Binding-site contacts:
Ligand atom C6 contacts residue CYS32 of chain 1.H at 3.9 Å (hydrophobic).
Ligand atom O6 contacts residue SER28 of chain 1.H at 3.8 Å.
Ligand atom O3 contacts residue ALA57 of chain 1.H at 3.1 Å (h-bond).
Ligand atom C6 contacts residue HIS55 of chain 1.H at 3.4 Å.
Ligand atom C8 contacts residue ASN271 of chain 1.A at 4.0 Å.
Ligand atom C5 contacts residue HIS55 of chain 1.H at 3.5 Å.
Ligand atom C3 contacts residue ALA30 of chain 1.H at 3.6 Å (hydrophobic).
Ligand atom C4 contacts residue CYS32 of chain 1.H at 3.8 Å (hydrophobic).
Ligand atom C2 contacts residue THR81 of chain 1.H at 3.8 Å.
Ligand atom C8 contacts residue ALA57 of chain 1.H at 2.8 Å (hydrophobic).
Ligand atom O2 contacts residue THR81 of chain 1.H at 2.8 Å (h-bond).
Ligand atom O5 contacts residue ASN271 of chain 1.A at 2.2 Å (h-bond).
Ligand atom O7 contacts residue ALA57 of chain 1.H at 4.0 Å.
Ligand atom O5 contacts residue HIS55 of chain 1.H at 3.8 Å.
Ligand atom O5 contacts residue THR81 of chain 1.H at 3.4 Å (h-bond).
Ligand atom O6 contacts residue HIS55 of chain 1.H at 3.1 Å.
Ligand atom O7 contacts residue ALA31 of chain 1.H at 3.7 Å.
Ligand atom C7 contacts residue ALA57 of chain 1.H at 2.8 Å (hydrophobic).
Ligand atom C7 contacts residue ALA30 of chain 1.H at 3.5 Å (hydrophobic).
Ligand atom C3 contacts residue ASN271 of chain 1.A at 3.5 Å.
Ligand atom C4 contacts residue THR81 of chain 1.H at 3.6 Å.
Ligand atom C5 contacts residue ASN271 of chain 1.A at 3.5 Å.
Ligand atom O3 contacts residue HIS55 of chain 1.H at 3.2 Å (h-bond).
Ligand atom C5 contacts residue THR81 of chain 1.H at 3.9 Å.
Ligand atom N2 contacts residue ALA57 of chain 1.H at 2.1 Å (h-bond).
Ligand atom O3 contacts residue CYS56 of chain 1.H at 3.5 Å.
Ligand atom C2 contacts residue ALA57 of chain 1.H at 3.1 Å (hydrophobic).
Ligand atom O4 contacts residue THR81 of chain 1.H at 4.0 Å.
Ligand atom O3 contacts residue ALA30 of chain 1.H at 3.3 Å.
Ligand atom O7 contacts residue ALA30 of chain 1.H at 2.5 Å (h-bond).
Ligand atom C8 contacts residue SER58 of chain 1.H at 3.9 Å.
Ligand atom C5 contacts residue SER28 of chain 1.H at 3.8 Å.
Ligand atom C6 contacts residue SER28 of chain 1.H at 2.8 Å.
Ligand atom C1 contacts residue ASN271 of chain 1.A at 1.4 Å.
Ligand atom C2 contacts residue ASN271 of chain 1.A at 2.2 Å.
Ligand atom C4 contacts residue ASN271 of chain 1.A at 3.9 Å.
Ligand atom C7 contacts residue ASN271 of chain 1.A at 3.4 Å.
Ligand atom O5 contacts residue SER28 of chain 1.H at 3.5 Å (h-bond).
Ligand atom N2 contacts residue ASN271 of chain 1.A at 2.7 Å (h-bond).
Ligand atom C6 contacts residue HIS55 of chain 1.H at 3.5 Å.

Sequence of chain 1.H:
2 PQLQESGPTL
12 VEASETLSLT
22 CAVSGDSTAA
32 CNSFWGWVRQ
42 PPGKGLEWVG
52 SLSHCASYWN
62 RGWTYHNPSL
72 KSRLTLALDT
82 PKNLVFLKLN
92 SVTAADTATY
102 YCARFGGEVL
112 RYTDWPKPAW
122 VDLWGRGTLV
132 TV

The protein below binds the small molecule below.
Small molecule (SMILES): CC(=O)N[C@H]1[C@H](O[C@H]2[C@H](O)[C@@H](NC(C)=O)CO[C@@H]2CO)O[C@H](CO)[C@@H](O[C@@H]2O[C@H](CO[C@H]3O[C@H](CO)[C@@H](O)[C@H](O[C@H]4O[C@H](CO)[C@@H](O)[C@H](O)[C@@H]4O)[C@@H]3O)[C@@H](O)[C@H](O[C@H]3O[C@H](CO)[C@@H](O)[C@H](O)[C@@H]3O[C@H]3O[C@H](CO)[C@@H](O)[C@H](O)[C@@H]3O)[C@@H]2O)[C@@H]1O

Sequence of chain 1.A:
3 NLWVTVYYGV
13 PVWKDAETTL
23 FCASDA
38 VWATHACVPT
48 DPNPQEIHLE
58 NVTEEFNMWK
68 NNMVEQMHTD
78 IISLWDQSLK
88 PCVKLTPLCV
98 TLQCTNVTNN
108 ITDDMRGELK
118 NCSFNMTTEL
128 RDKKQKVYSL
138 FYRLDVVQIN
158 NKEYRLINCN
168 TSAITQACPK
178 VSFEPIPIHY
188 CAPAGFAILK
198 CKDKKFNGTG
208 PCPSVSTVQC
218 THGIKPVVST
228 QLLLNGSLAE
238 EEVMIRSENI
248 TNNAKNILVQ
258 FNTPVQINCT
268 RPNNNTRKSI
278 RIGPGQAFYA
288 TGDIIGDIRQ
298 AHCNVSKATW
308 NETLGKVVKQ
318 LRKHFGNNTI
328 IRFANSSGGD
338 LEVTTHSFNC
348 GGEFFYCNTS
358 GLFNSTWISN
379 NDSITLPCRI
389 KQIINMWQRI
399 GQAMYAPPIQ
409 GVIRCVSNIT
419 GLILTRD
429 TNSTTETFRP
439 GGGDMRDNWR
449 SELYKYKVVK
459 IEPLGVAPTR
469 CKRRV